This small molecule binds to this protein.
Small molecule (SMILES): CC(=O)N[C@@H]1[C@@H](O)[C@H](O)[C@@H](CO)O[C@H]1O

Binding-site contacts:
Ligand atom C8 contacts residue THR26 of chain 1.B at 4.1 Å.
Ligand atom C3 contacts residue TYR25 of chain 1.B at 4.2 Å (hydrophobic).
Ligand atom C5 contacts residue TYR25 of chain 1.B at 3.9 Å (hydrophobic).
Ligand atom C7 contacts residue ASN58 of chain 1.B at 3.3 Å.
Ligand atom C8 contacts residue ASN58 of chain 1.B at 4.0 Å.
Ligand atom C6 contacts residue TYR25 of chain 1.B at 4.3 Å (hydrophobic).
Ligand atom O5 contacts residue TYR25 of chain 1.B at 3.9 Å.
Ligand atom C1 contacts residue TYR25 of chain 1.B at 3.7 Å (hydrophobic).
Ligand atom C2 contacts residue ASN58 of chain 1.B at 2.5 Å.
Ligand atom O7 contacts residue ASN58 of chain 1.B at 3.3 Å (h-bond).
Ligand atom C8 contacts residue ASN27 of chain 1.B at 4.4 Å.
Ligand atom C4 contacts residue ASN58 of chain 1.B at 4.2 Å.
Ligand atom N2 contacts residue ASN58 of chain 1.B at 2.9 Å (h-bond).
Ligand atom C2 contacts residue TYR25 of chain 1.B at 4.3 Å (hydrophobic).
Ligand atom C3 contacts residue ASN58 of chain 1.B at 3.8 Å.
Ligand atom O6 contacts residue TYR25 of chain 1.B at 4.2 Å.
Ligand atom C1 contacts residue ASN58 of chain 1.B at 1.4 Å.
Ligand atom C5 contacts residue ASN58 of chain 1.B at 3.7 Å.
Ligand atom O5 contacts residue ASN58 of chain 1.B at 2.4 Å (h-bond).
Ligand atom N2 contacts residue TYR25 of chain 1.B at 4.2 Å.

Sequence of chain 1.B:
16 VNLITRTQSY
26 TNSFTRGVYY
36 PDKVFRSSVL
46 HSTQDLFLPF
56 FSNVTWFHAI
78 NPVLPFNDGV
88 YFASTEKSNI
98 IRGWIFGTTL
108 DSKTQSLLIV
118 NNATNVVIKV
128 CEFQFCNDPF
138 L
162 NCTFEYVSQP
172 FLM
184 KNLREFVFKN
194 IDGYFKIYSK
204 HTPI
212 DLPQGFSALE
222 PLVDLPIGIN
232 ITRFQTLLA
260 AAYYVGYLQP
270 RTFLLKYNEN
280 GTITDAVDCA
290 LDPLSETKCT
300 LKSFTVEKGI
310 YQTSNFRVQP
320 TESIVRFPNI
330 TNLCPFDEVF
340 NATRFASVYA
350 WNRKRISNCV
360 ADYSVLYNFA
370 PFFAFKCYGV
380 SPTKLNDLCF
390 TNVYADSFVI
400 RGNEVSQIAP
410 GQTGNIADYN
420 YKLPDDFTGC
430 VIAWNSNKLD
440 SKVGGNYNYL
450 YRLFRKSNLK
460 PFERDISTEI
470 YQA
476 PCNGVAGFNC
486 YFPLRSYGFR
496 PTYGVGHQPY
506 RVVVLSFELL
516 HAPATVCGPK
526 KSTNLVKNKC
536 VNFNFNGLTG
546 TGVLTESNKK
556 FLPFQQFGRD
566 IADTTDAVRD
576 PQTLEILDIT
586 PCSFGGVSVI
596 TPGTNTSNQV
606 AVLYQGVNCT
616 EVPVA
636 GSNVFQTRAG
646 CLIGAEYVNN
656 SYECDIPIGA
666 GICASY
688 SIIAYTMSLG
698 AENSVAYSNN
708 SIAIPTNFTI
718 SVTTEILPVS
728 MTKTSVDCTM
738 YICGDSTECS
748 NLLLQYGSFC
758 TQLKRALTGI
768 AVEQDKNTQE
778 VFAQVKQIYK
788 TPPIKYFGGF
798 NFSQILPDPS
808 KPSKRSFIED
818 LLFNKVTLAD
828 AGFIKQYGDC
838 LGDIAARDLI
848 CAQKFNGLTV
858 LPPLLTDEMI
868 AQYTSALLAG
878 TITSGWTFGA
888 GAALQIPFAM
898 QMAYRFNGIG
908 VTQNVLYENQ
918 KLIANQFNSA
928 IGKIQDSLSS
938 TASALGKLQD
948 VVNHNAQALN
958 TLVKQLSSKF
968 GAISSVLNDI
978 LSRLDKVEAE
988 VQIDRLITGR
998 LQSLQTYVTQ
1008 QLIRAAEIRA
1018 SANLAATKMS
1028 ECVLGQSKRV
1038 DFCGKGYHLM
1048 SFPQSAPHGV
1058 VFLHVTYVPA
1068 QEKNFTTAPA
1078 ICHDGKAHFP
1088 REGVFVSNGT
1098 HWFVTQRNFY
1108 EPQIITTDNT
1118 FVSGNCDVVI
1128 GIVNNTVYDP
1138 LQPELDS